Binding-site contacts:
Ligand atom O7 contacts residue ASN605 of chain 1.A at 2.9 Å (h-bond).
Ligand atom C2 contacts residue ASN605 of chain 1.A at 2.5 Å.
Ligand atom N2 contacts residue ASN605 of chain 1.A at 2.9 Å (h-bond).
Ligand atom C1 contacts residue ASN605 of chain 1.A at 1.4 Å.
Ligand atom O5 contacts residue ASN605 of chain 1.A at 2.4 Å (h-bond).
Ligand atom C3 contacts residue ASN605 of chain 1.A at 3.8 Å.
Ligand atom C5 contacts residue ASN605 of chain 1.A at 3.7 Å.
Ligand atom C8 contacts residue ASN605 of chain 1.A at 4.3 Å.
Ligand atom C7 contacts residue ASN605 of chain 1.A at 3.1 Å.
Ligand atom C4 contacts residue ASN605 of chain 1.A at 4.2 Å.

The small molecule below binds the protein below.
Small molecule (SMILES): CC(=O)N[C@@H]1[C@@H](O)[C@H](O)[C@@H](CO)O[C@H]1O

Sequence of chain 1.A:
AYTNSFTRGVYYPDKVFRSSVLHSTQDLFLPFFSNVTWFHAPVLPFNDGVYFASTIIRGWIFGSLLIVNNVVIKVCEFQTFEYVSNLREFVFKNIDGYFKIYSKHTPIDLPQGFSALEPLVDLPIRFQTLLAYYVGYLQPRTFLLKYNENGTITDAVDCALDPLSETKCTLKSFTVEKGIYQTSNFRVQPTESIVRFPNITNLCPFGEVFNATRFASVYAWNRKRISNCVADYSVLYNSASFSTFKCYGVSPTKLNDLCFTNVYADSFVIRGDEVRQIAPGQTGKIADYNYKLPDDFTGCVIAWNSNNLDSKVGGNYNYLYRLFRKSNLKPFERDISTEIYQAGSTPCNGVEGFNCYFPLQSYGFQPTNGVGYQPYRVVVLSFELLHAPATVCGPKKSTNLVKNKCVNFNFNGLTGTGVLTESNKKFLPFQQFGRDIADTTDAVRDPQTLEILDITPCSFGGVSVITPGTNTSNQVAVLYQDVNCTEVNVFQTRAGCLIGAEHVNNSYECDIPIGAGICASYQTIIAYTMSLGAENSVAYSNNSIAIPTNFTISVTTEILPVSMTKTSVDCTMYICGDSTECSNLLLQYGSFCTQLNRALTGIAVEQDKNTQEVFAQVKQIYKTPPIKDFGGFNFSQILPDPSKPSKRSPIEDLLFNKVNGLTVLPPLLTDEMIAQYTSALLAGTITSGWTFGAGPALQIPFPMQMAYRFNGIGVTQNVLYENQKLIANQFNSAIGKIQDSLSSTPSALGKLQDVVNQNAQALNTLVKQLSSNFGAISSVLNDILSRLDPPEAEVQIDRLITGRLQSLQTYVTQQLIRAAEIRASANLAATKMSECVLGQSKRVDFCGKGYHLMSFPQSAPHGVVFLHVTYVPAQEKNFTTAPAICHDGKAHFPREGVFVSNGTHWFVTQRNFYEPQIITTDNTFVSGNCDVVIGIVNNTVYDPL